Sequence of chain 1.WA:
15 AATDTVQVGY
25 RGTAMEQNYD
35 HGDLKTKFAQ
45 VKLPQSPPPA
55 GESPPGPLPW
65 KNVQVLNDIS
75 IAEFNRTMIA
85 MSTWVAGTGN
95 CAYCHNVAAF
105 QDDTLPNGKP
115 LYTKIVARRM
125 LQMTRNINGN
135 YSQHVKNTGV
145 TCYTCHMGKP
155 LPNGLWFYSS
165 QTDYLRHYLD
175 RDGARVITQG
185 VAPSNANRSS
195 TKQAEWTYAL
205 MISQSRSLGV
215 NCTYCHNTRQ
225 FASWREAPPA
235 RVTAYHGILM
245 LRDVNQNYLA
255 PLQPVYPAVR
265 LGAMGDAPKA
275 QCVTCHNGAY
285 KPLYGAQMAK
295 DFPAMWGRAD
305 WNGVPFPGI

The small molecule below binds the protein below.
Small molecule (SMILES): CC(=O)O[C@H]1[C@H](O)[C@@H](C(=O)O)OC[C@@H]1OC(C)=O

Binding-site contacts:
Ligand atom C3A contacts residue NDG1 of chain 1.FK at 3.3 Å.
Ligand atom C3 contacts residue NDG1 of chain 1.FK at 3.3 Å.
Ligand atom C1 contacts residue THR108 of chain 1.WA at 4.3 Å.
Ligand atom C1 contacts residue MAN1 of chain 1.JC at 1.4 Å.
Ligand atom O2 contacts residue MAN1 of chain 1.JC at 2.6 Å (h-bond).
Ligand atom C2A contacts residue MAN1 of chain 1.JC at 4.0 Å.
Ligand atom O3 contacts residue MAN1 of chain 1.JC at 4.3 Å.
Ligand atom O3 contacts residue NDG1 of chain 1.FK at 3.3 Å.
Ligand atom C5 contacts residue PRO110 of chain 1.WA at 4.5 Å (hydrophobic).
Ligand atom O6B contacts residue NDG1 of chain 1.FK at 3.4 Å.
Ligand atom C1 contacts residue LEU109 of chain 1.WA at 3.4 Å (hydrophobic).
Ligand atom C3 contacts residue MAN1 of chain 1.JC at 3.0 Å.
Ligand atom O5 contacts residue PRO110 of chain 1.WA at 3.3 Å (h-bond).
Ligand atom C5 contacts residue MAN1 of chain 1.JC at 2.8 Å.
Ligand atom C5 contacts residue NDG1 of chain 1.FK at 3.6 Å.
Ligand atom O5 contacts residue GLY112 of chain 1.WA at 3.4 Å.
Ligand atom C4 contacts residue NDG1 of chain 1.FK at 2.5 Å.
Ligand atom O4 contacts residue NDG1 of chain 1.FK at 1.4 Å.
Ligand atom C5 contacts residue GLY112 of chain 1.WA at 4.1 Å.
Ligand atom C2 contacts residue MAN1 of chain 1.JC at 2.4 Å.
Ligand atom O2 contacts residue PRO110 of chain 1.WA at 4.5 Å.
Ligand atom O3B contacts residue NDG1 of chain 1.FK at 3.3 Å.
Ligand atom O6A contacts residue GLY112 of chain 1.WA at 3.9 Å.
Ligand atom C2 contacts residue PRO110 of chain 1.WA at 3.6 Å (hydrophobic).
Ligand atom C4 contacts residue MAN1 of chain 1.JC at 3.5 Å.
Ligand atom O6B contacts residue GLY112 of chain 1.WA at 3.5 Å.
Ligand atom C1 contacts residue PRO110 of chain 1.WA at 3.4 Å (hydrophobic).
Ligand atom C6 contacts residue GLY112 of chain 1.WA at 3.6 Å.
Ligand atom C3B contacts residue NDG1 of chain 1.FK at 3.2 Å.
Ligand atom C6 contacts residue MAN1 of chain 1.JC at 3.5 Å.
Ligand atom O5 contacts residue LEU109 of chain 1.WA at 3.6 Å (h-bond).
Ligand atom C1 contacts residue GLY112 of chain 1.WA at 4.3 Å.
Ligand atom O6B contacts residue ASN111 of chain 1.WA at 4.3 Å.
Ligand atom C6 contacts residue NDG1 of chain 1.FK at 3.5 Å.
Ligand atom O5 contacts residue ASN111 of chain 1.WA at 4.3 Å.
Ligand atom O5 contacts residue MAN1 of chain 1.JC at 2.3 Å (h-bond).
Ligand atom O2B contacts residue PRO110 of chain 1.WA at 4.4 Å.
Ligand atom O6A contacts residue NDG1 of chain 1.FK at 3.8 Å.
Ligand atom O4 contacts residue MAN1 of chain 1.JC at 4.4 Å.
Ligand atom O6A contacts residue MAN1 of chain 1.JC at 2.8 Å (h-bond).